A protein and the small-molecule ligand that binds it are described below.
Small molecule (SMILES): CC(=O)N[C@@H]1[C@@H](O)[C@H](O)[C@@H](CO)O[C@H]1O

Sequence of chain 1.C:
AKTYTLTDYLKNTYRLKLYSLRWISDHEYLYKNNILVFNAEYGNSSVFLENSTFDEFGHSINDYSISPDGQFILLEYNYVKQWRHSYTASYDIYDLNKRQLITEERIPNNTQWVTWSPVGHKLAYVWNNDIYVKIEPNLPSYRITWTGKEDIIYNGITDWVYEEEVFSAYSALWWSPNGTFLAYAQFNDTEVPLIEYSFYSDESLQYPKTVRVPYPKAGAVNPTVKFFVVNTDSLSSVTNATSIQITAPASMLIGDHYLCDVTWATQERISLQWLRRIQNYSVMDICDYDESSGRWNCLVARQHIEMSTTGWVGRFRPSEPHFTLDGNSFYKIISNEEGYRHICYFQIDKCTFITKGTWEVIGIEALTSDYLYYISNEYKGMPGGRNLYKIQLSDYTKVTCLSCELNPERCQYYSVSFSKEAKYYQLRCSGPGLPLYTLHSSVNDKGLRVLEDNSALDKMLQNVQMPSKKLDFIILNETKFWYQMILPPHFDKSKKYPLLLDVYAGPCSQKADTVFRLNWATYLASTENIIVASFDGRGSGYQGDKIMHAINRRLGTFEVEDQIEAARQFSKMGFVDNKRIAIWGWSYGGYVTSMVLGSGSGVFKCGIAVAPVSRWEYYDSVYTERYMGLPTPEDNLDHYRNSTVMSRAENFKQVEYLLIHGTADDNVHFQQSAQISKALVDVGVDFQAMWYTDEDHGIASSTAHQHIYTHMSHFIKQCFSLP

Binding-site contacts:
Ligand atom C4 contacts residue ASN184 of chain 1.C at 4.2 Å.
Ligand atom C1 contacts residue ASN184 of chain 1.C at 1.4 Å.
Ligand atom O6 contacts residue GLU274 of chain 1.C at 3.5 Å.
Ligand atom C6 contacts residue GLN273 of chain 1.C at 4.2 Å.
Ligand atom C7 contacts residue ASN184 of chain 1.C at 3.5 Å.
Ligand atom C2 contacts residue THR186 of chain 1.C at 4.0 Å.
Ligand atom C4 contacts residue THR186 of chain 1.C at 4.4 Å.
Ligand atom O5 contacts residue THR186 of chain 1.C at 3.5 Å (h-bond).
Ligand atom C3 contacts residue THR186 of chain 1.C at 4.0 Å.
Ligand atom C1 contacts residue GLN273 of chain 1.C at 4.1 Å.
Ligand atom C2 contacts residue ASN184 of chain 1.C at 2.4 Å.
Ligand atom C3 contacts residue ASN184 of chain 1.C at 3.8 Å.
Ligand atom O5 contacts residue ASN184 of chain 1.C at 2.4 Å (h-bond).
Ligand atom N2 contacts residue ASN184 of chain 1.C at 2.9 Å (h-bond).
Ligand atom C6 contacts residue GLU274 of chain 1.C at 3.9 Å.
Ligand atom C1 contacts residue THR186 of chain 1.C at 3.1 Å.
Ligand atom O5 contacts residue GLN273 of chain 1.C at 3.6 Å.
Ligand atom C8 contacts residue ASN184 of chain 1.C at 3.9 Å.
Ligand atom O7 contacts residue ASN184 of chain 1.C at 4.3 Å.
Ligand atom C5 contacts residue ASN184 of chain 1.C at 3.7 Å.
Ligand atom N2 contacts residue THR186 of chain 1.C at 4.3 Å.
Ligand atom O6 contacts residue GLN273 of chain 1.C at 3.6 Å.
Ligand atom C5 contacts residue THR186 of chain 1.C at 3.6 Å.